Binding-site contacts:
Ligand atom O5 contacts residue ASN318 of chain 1.A at 2.5 Å (h-bond).
Ligand atom C2 contacts residue ASN318 of chain 1.A at 3.1 Å.
Ligand atom C1 contacts residue ASN318 of chain 1.A at 1.9 Å.
Ligand atom C5 contacts residue ASN318 of chain 1.A at 3.9 Å.
Ligand atom N2 contacts residue ASN318 of chain 1.A at 3.6 Å (h-bond).
Ligand atom C7 contacts residue ASN318 of chain 1.A at 4.3 Å.
Ligand atom C3 contacts residue ASN318 of chain 1.A at 4.3 Å.
Ligand atom O6 contacts residue ASN318 of chain 1.A at 4.4 Å.

A protein and the small-molecule ligand that binds it are described below.
Small molecule (SMILES): CC(=O)N[C@H]1[C@H](O[C@H]2[C@H](O)[C@@H](CO)OC[C@@H]2NC(C)=O)O[C@H](CO)[C@@H](O)[C@@H]1O[C@H]1O[C@H](CO)[C@@H](O)[C@H](O)[C@@H]1O

Sequence of chain 1.A:
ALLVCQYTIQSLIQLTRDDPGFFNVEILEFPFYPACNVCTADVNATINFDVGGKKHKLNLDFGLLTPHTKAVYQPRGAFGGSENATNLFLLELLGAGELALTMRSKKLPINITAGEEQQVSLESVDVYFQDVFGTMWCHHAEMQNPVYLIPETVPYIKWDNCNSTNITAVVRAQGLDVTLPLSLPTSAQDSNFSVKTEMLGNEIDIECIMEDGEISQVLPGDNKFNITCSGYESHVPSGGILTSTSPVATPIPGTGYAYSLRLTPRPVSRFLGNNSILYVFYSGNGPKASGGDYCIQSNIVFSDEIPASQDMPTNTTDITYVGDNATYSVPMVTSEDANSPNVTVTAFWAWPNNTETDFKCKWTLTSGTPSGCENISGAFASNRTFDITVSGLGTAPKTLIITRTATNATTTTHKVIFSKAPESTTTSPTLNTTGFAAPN